Binding-site contacts:
Ligand atom O4' contacts residue PHE277 of chain 16.A at 4.4 Å.
Ligand atom O3' contacts residue DC1 of chain 16.G at 1.5 Å (h-bond).
Ligand atom O4' contacts residue DC1 of chain 16.G at 0.4 Å (h-bond).
Ligand atom C1' contacts residue DC1 of chain 16.G at 1.4 Å.
Ligand atom O5' contacts residue DC1 of chain 16.G at 1.2 Å (h-bond).
Ligand atom O4' contacts residue ARG10 of chain 16.A at 4.1 Å.
Ligand atom OP1 contacts residue DC1 of chain 16.G at 0.3 Å (h-bond).
Ligand atom OP2 contacts residue PHE277 of chain 16.A at 3.8 Å.
Ligand atom P contacts residue DC1 of chain 16.G at 0.8 Å.
Ligand atom C3' contacts residue DC1 of chain 16.G at 1.0 Å.
Ligand atom C5' contacts residue PHE277 of chain 16.A at 3.8 Å (hydrophobic).
Ligand atom O5' contacts residue PHE277 of chain 16.A at 4.1 Å.
Ligand atom P contacts residue PHE277 of chain 16.A at 3.7 Å.
Ligand atom C1' contacts residue ARG10 of chain 16.A at 3.5 Å.
Ligand atom OP2 contacts residue DC1 of chain 16.G at 1.1 Å.
Ligand atom C2' contacts residue DC1 of chain 16.G at 1.4 Å.
Ligand atom C5' contacts residue DC1 of chain 16.G at 1.5 Å.
Ligand atom C4' contacts residue DC1 of chain 16.G at 1.2 Å.

A protein and the small-molecule ligand that binds it are described below.
Small molecule (SMILES): Nc1ccn([C@H]2C[C@H](O)[C@@H](COP(=O)(O)O)O2)c(=O)n1

Sequence of chain 16.A:
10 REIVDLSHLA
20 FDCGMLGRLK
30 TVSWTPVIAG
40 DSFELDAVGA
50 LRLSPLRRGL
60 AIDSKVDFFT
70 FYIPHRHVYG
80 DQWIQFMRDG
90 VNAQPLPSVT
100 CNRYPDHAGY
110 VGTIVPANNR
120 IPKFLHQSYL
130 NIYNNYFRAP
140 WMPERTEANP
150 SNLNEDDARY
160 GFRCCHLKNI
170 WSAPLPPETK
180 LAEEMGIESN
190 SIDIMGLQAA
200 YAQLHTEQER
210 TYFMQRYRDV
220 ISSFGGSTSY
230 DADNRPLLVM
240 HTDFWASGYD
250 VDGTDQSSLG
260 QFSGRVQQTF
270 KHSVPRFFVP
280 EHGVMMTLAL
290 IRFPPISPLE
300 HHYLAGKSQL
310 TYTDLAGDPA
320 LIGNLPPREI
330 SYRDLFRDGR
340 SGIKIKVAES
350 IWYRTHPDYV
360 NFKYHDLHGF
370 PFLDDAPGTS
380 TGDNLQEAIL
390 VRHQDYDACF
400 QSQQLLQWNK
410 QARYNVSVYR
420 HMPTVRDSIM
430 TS